The small molecule below binds the protein below.
Small molecule (SMILES): CC(=O)C(=O)O

Binding-site contacts:
Ligand atom O3 contacts residue GLN149 of chain 2.C at 3.1 Å (h-bond).
Ligand atom CB contacts residue ARG72 of chain 2.C at 4.0 Å.
Ligand atom C contacts residue HBA1 of chain 2.L at 3.9 Å.
Ligand atom CA contacts residue GLY174 of chain 2.C at 3.5 Å.
Ligand atom C contacts residue PRO175 of chain 2.C at 3.8 Å (hydrophobic).
Ligand atom OXT contacts residue ZN1 of chain 2.M at 4.2 Å.
Ligand atom OXT contacts residue GLY174 of chain 2.C at 3.2 Å.
Ligand atom CB contacts residue GLY174 of chain 2.C at 4.0 Å.
Ligand atom CA contacts residue HBA1 of chain 2.L at 3.1 Å.
Ligand atom O3 contacts residue GLU151 of chain 2.C at 3.2 Å (salt-bridge).
Ligand atom O contacts residue ASP177 of chain 2.C at 2.9 Å (salt-bridge).
Ligand atom CB contacts residue HBA1 of chain 2.L at 3.4 Å.
Ligand atom C contacts residue ALA176 of chain 2.C at 3.6 Å (hydrophobic).
Ligand atom O3 contacts residue ASP177 of chain 2.C at 4.2 Å.
Ligand atom OXT contacts residue ALA176 of chain 2.C at 2.8 Å (h-bond).
Ligand atom O contacts residue ALA176 of chain 2.C at 3.6 Å.
Ligand atom O contacts residue ZN1 of chain 2.M at 2.2 Å.
Ligand atom CB contacts residue LEU214 of chain 2.C at 3.9 Å (hydrophobic).
Ligand atom CB contacts residue PHE172 of chain 2.C at 3.7 Å (hydrophobic).
Ligand atom CA contacts residue GLN149 of chain 2.C at 3.9 Å.
Ligand atom C contacts residue GLY174 of chain 2.C at 3.3 Å.
Ligand atom O3 contacts residue GLY174 of chain 2.C at 4.0 Å.
Ligand atom O contacts residue PRO175 of chain 2.C at 4.2 Å.
Ligand atom OXT contacts residue PRO175 of chain 2.C at 3.1 Å (h-bond).
Ligand atom O contacts residue VAL120 of chain 2.A at 4.0 Å.
Ligand atom O3 contacts residue HBA1 of chain 2.L at 3.0 Å (h-bond).
Ligand atom O contacts residue GLY174 of chain 2.C at 3.6 Å.
Ligand atom CA contacts residue GLU151 of chain 2.C at 3.8 Å.
Ligand atom CA contacts residue ZN1 of chain 2.M at 2.9 Å.
Ligand atom O contacts residue GLU151 of chain 2.C at 3.1 Å (salt-bridge).
Ligand atom CB contacts residue TRP21 of chain 2.C at 4.3 Å (hydrophobic).
Ligand atom CB contacts residue ZN1 of chain 2.M at 4.3 Å.
Ligand atom C contacts residue ASP177 of chain 2.C at 3.9 Å.
Ligand atom C contacts residue ZN1 of chain 2.M at 2.9 Å.
Ligand atom C contacts residue GLU151 of chain 2.C at 3.8 Å.
Ligand atom OXT contacts residue ASP177 of chain 2.C at 4.1 Å.
Ligand atom O contacts residue HBA1 of chain 2.L at 4.3 Å.
Ligand atom O3 contacts residue ZN1 of chain 2.M at 2.1 Å.
Ligand atom CA contacts residue ARG72 of chain 2.C at 3.8 Å.
Ligand atom O3 contacts residue ARG72 of chain 2.C at 2.8 Å (salt-bridge).

Sequence of chain 2.C:
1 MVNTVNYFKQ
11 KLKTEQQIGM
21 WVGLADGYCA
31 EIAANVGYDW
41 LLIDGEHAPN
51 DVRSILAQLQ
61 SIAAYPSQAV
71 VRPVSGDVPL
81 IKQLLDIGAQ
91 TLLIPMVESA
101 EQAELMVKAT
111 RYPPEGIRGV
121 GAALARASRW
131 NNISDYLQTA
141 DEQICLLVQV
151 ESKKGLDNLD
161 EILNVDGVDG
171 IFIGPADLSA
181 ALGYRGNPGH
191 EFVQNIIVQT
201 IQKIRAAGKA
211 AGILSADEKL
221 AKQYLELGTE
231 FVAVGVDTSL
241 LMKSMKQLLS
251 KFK

Sequence of chain 2.A:
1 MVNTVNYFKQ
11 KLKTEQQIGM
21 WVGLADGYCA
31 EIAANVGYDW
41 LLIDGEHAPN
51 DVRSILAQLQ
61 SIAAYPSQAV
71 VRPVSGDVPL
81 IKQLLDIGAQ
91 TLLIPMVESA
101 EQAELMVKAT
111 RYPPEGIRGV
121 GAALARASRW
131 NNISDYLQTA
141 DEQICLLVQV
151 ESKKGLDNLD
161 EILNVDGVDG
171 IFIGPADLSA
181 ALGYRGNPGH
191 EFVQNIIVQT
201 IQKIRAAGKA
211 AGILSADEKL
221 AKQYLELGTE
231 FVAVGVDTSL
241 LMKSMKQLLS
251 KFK